A small-molecule ligand and the protein it binds are described below.
Small molecule (SMILES): CC(=O)N[C@@H]1[C@@H](O)[C@H](O)[C@@H](CO)O[C@H]1O

Binding-site contacts:
Ligand atom C1 contacts residue SER70 of chain 1.E at 4.4 Å.
Ligand atom O5 contacts residue ASN68 of chain 1.E at 2.4 Å (h-bond).
Ligand atom C7 contacts residue ASN68 of chain 1.E at 3.4 Å.
Ligand atom O5 contacts residue GLU71 of chain 1.E at 4.4 Å.
Ligand atom C2 contacts residue ASN68 of chain 1.E at 2.4 Å.
Ligand atom O6 contacts residue GLU71 of chain 1.E at 4.4 Å.
Ligand atom C4 contacts residue ASN68 of chain 1.E at 4.2 Å.
Ligand atom C1 contacts residue ASN68 of chain 1.E at 1.4 Å.
Ligand atom O7 contacts residue ASN68 of chain 1.E at 3.5 Å (h-bond).
Ligand atom C6 contacts residue SER70 of chain 1.E at 4.4 Å.
Ligand atom O5 contacts residue SER70 of chain 1.E at 4.1 Å.
Ligand atom C3 contacts residue ASN68 of chain 1.E at 3.8 Å.
Ligand atom N2 contacts residue ASN68 of chain 1.E at 2.9 Å (h-bond).
Ligand atom C8 contacts residue ASN68 of chain 1.E at 4.5 Å.
Ligand atom O6 contacts residue SER70 of chain 1.E at 3.7 Å.
Ligand atom C5 contacts residue ASN68 of chain 1.E at 3.7 Å.
Ligand atom C5 contacts residue SER70 of chain 1.E at 4.2 Å.

Sequence of chain 1.E:
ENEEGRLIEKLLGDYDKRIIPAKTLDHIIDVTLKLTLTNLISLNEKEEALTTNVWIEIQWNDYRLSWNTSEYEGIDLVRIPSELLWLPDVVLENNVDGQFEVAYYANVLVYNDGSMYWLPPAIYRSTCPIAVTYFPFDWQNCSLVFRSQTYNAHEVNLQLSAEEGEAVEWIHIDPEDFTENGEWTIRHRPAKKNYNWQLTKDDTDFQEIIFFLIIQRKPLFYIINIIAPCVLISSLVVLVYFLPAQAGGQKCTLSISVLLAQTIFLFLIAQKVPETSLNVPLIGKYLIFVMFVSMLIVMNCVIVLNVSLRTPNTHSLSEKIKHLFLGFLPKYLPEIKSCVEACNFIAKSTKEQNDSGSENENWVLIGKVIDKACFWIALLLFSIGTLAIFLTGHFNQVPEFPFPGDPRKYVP